A protein and the small-molecule ligand that binds it are described below.
Small molecule (SMILES): CC(=O)N[C@@H]1[C@@H](O)[C@H](O)[C@@H](CO)O[C@H]1O

Binding-site contacts:
Ligand atom O5 contacts residue ASN160 of chain 1.E at 2.4 Å (h-bond).
Ligand atom O7 contacts residue ASN160 of chain 1.E at 3.2 Å (h-bond).
Ligand atom C5 contacts residue ASN160 of chain 1.E at 3.7 Å.
Ligand atom N2 contacts residue ASN160 of chain 1.E at 2.8 Å (h-bond).
Ligand atom C6 contacts residue TYR198 of chain 1.E at 3.4 Å (hydrophobic).
Ligand atom O5 contacts residue TYR198 of chain 1.E at 2.5 Å (h-bond).
Ligand atom C7 contacts residue ASN160 of chain 1.E at 3.2 Å.
Ligand atom C4 contacts residue ASN160 of chain 1.E at 4.2 Å.
Ligand atom C3 contacts residue ASN160 of chain 1.E at 3.8 Å.
Ligand atom C1 contacts residue ASN160 of chain 1.E at 1.4 Å.
Ligand atom C8 contacts residue ASN160 of chain 1.E at 3.3 Å.
Ligand atom C5 contacts residue TYR198 of chain 1.E at 3.6 Å (hydrophobic).
Ligand atom C2 contacts residue ASN160 of chain 1.E at 2.4 Å.
Ligand atom C1 contacts residue TYR198 of chain 1.E at 3.5 Å (hydrophobic).

Sequence of chain 1.E:
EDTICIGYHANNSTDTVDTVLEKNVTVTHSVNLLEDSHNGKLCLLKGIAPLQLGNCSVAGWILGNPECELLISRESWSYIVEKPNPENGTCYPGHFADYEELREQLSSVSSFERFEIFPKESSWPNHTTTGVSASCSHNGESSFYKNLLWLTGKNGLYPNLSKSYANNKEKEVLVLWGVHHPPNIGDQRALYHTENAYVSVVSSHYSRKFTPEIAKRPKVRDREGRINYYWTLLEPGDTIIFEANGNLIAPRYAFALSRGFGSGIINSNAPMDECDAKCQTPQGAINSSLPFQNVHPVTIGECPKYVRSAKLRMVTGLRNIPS